Sequence of chain 1.A:
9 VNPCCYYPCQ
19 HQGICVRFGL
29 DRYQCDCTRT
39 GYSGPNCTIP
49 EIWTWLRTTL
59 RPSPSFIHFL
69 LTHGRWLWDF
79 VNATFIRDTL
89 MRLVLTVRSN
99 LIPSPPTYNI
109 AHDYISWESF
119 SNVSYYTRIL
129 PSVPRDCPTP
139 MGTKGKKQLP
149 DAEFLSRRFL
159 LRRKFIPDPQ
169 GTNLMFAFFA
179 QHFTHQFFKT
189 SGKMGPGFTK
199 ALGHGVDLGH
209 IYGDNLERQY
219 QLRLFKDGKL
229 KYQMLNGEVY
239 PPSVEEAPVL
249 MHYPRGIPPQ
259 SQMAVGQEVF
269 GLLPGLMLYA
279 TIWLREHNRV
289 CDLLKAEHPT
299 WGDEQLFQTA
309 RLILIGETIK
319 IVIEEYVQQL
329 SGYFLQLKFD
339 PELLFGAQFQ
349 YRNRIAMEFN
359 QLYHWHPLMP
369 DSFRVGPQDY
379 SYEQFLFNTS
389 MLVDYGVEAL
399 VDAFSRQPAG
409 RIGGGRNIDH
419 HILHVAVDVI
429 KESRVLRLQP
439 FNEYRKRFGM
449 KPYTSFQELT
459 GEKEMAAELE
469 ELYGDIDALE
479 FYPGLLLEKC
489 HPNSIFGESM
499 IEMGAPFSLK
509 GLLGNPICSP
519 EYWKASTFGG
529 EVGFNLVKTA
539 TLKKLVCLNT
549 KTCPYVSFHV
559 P

A protein and the small-molecule ligand that binds it are described below.
Small molecule (SMILES): COc1ccc2c(c1)c(CC(=O)O)c(C)n2C(=O)c1ccc(I)cc1

Binding-site contacts:
Ligand atom C18 contacts residue ALA503 of chain 1.A at 3.6 Å (hydrophobic).
Ligand atom C4 contacts residue VAL325 of chain 1.A at 3.7 Å (hydrophobic).
Ligand atom C7 contacts residue SER329 of chain 1.A at 3.5 Å.
Ligand atom C15 contacts residue GLY502 of chain 1.A at 3.0 Å.
Ligand atom C4 contacts residue ALA503 of chain 1.A at 3.5 Å (hydrophobic).
Ligand atom C19 contacts residue ARG96 of chain 1.A at 3.8 Å.
Ligand atom C13 contacts residue GLY502 of chain 1.A at 3.5 Å.
Ligand atom O2 contacts residue TYR331 of chain 1.A at 3.1 Å.
Ligand atom C15 contacts residue SER506 of chain 1.A at 3.7 Å.
Ligand atom C14 contacts residue TRP363 of chain 1.A at 3.5 Å (hydrophobic).
Ligand atom I1 contacts residue TRP363 of chain 1.A at 3.4 Å.
Ligand atom C5 contacts residue ARG96 of chain 1.A at 3.5 Å.
Ligand atom N1 contacts residue VAL325 of chain 1.A at 3.6 Å.
Ligand atom C17 contacts residue SER506 of chain 1.A at 3.3 Å.
Ligand atom I1 contacts residue LEU360 of chain 1.A at 3.7 Å.
Ligand atom C12 contacts residue LEU328 of chain 1.A at 3.7 Å (hydrophobic).
Ligand atom O1 contacts residue VAL325 of chain 1.A at 3.6 Å.
Ligand atom C17 contacts residue ALA503 of chain 1.A at 3.2 Å (hydrophobic).
Ligand atom C20 contacts residue ARG96 of chain 1.A at 2.9 Å.
Ligand atom C15 contacts residue TYR361 of chain 1.A at 3.4 Å (hydrophobic).
Ligand atom C18 contacts residue LEU507 of chain 1.A at 3.2 Å (hydrophobic).
Ligand atom C16 contacts residue TYR361 of chain 1.A at 3.5 Å (hydrophobic).
Ligand atom O4 contacts residue VAL325 of chain 1.A at 3.4 Å.
Ligand atom C16 contacts residue GLY502 of chain 1.A at 3.1 Å.
Ligand atom C16 contacts residue SER506 of chain 1.A at 3.1 Å.
Ligand atom C14 contacts residue GLY502 of chain 1.A at 3.2 Å.
Ligand atom O2 contacts residue SER329 of chain 1.A at 3.8 Å.
Ligand atom C9 contacts residue VAL325 of chain 1.A at 3.7 Å (hydrophobic).
Ligand atom C13 contacts residue MET498 of chain 1.A at 3.6 Å (hydrophobic).
Ligand atom C17 contacts residue LEU507 of chain 1.A at 3.6 Å (hydrophobic).
Ligand atom C20 contacts residue TYR331 of chain 1.A at 2.9 Å (hydrophobic).
Ligand atom C2 contacts residue ALA503 of chain 1.A at 3.5 Å (hydrophobic).
Ligand atom O4 contacts residue LEU335 of chain 1.A at 3.5 Å.
Ligand atom C3 contacts residue VAL325 of chain 1.A at 3.6 Å (hydrophobic).
Ligand atom O3 contacts residue ARG96 of chain 1.A at 2.7 Å (salt-bridge).
Ligand atom C2 contacts residue VAL325 of chain 1.A at 3.5 Å (hydrophobic).
Ligand atom C12 contacts residue GLY502 of chain 1.A at 3.6 Å.
Ligand atom C11 contacts residue GLY502 of chain 1.A at 3.5 Å.
Ligand atom C18 contacts residue ARG96 of chain 1.A at 3.7 Å.
Ligand atom C3 contacts residue ALA503 of chain 1.A at 3.2 Å (hydrophobic).